Sequence of chain 1.B:
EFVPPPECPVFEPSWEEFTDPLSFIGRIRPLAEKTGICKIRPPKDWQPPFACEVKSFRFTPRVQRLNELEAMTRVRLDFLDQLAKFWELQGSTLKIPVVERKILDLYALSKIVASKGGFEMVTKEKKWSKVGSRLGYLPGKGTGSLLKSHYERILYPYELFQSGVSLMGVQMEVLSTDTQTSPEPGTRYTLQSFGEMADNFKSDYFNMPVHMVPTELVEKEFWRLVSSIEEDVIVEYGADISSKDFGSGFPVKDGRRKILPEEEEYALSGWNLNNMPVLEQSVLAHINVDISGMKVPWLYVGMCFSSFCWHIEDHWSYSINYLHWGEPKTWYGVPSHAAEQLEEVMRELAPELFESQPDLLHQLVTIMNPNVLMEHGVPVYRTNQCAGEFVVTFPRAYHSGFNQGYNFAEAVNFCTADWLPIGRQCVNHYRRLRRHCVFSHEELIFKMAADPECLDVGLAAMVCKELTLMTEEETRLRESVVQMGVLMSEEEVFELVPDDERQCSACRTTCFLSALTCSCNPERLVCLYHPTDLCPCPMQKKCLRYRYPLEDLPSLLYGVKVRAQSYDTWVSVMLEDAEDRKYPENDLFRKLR

Binding-site contacts:
Ligand atom C14 contacts residue LYS491 of chain 1.B at 3.5 Å.
Ligand atom C15 contacts residue PHE470 of chain 1.B at 3.8 Å (hydrophobic).
Ligand atom C10 contacts residue HIS561 of chain 1.B at 3.5 Å.
Ligand atom C5 contacts residue TYR462 of chain 1.B at 3.7 Å (hydrophobic).
Ligand atom C10 contacts residue ASN483 of chain 1.B at 3.7 Å.
Ligand atom C3 contacts residue GLU475 of chain 1.B at 3.6 Å.
Ligand atom N12 contacts residue ASN483 of chain 1.B at 3.4 Å (h-bond).
Ligand atom C3 contacts residue ASN575 of chain 1.B at 3.4 Å.
Ligand atom C13 contacts residue ASN483 of chain 1.B at 3.3 Å.
Ligand atom C19 contacts residue PHE470 of chain 1.B at 3.4 Å (hydrophobic).
Ligand atom C1 contacts residue VAL574 of chain 1.B at 3.6 Å (hydrophobic).
Ligand atom O11 contacts residue HIS473 of chain 1.B at 2.8 Å.
Ligand atom C22 contacts residue ASN565 of chain 1.B at 3.2 Å.
Ligand atom N9 contacts residue GLU475 of chain 1.B at 2.7 Å (salt-bridge).
Ligand atom N7 contacts residue NI1 of chain 1.H at 1.9 Å (h-bond).
Ligand atom C6 contacts residue NI1 of chain 1.H at 2.2 Å.
Ligand atom C10 contacts residue HIS473 of chain 1.B at 3.4 Å.
Ligand atom O11 contacts residue HIS561 of chain 1.B at 2.5 Å (h-bond).
Ligand atom C17 contacts residue TRP493 of chain 1.B at 3.7 Å (hydrophobic).
Ligand atom C19 contacts residue LYS491 of chain 1.B at 3.6 Å.
Ligand atom N7 contacts residue GLU475 of chain 1.B at 2.4 Å (salt-bridge).
Ligand atom C5 contacts residue NI1 of chain 1.H at 3.5 Å.
Ligand atom C14 contacts residue ASN483 of chain 1.B at 3.7 Å.
Ligand atom N9 contacts residue NI1 of chain 1.H at 3.1 Å (h-bond).
Ligand atom C6 contacts residue HIS473 of chain 1.B at 3.6 Å.
Ligand atom C13 contacts residue TYR462 of chain 1.B at 3.7 Å (hydrophobic).
Ligand atom N7 contacts residue HIS473 of chain 1.B at 3.5 Å (h-bond).
Ligand atom C6 contacts residue GLU475 of chain 1.B at 3.6 Å.
Ligand atom C10 contacts residue NI1 of chain 1.H at 2.4 Å.
Ligand atom C4 contacts residue GLU475 of chain 1.B at 3.6 Å.
Ligand atom O20 contacts residue ASN565 of chain 1.B at 3.3 Å (h-bond).
Ligand atom C1 contacts residue ASN575 of chain 1.B at 3.0 Å.
Ligand atom O11 contacts residue NI1 of chain 1.H at 2.0 Å (h-bond).
Ligand atom C17 contacts residue PHE470 of chain 1.B at 3.4 Å (hydrophobic).
Ligand atom N7 contacts residue SER481 of chain 1.B at 3.4 Å (h-bond).
Ligand atom C15 contacts residue LYS491 of chain 1.B at 3.5 Å.
Ligand atom C2 contacts residue TYR462 of chain 1.B at 3.7 Å (hydrophobic).
Ligand atom N9 contacts residue SER481 of chain 1.B at 3.6 Å.
Ligand atom O20 contacts residue LYS491 of chain 1.B at 2.6 Å (salt-bridge).
Ligand atom N18 contacts residue PHE470 of chain 1.B at 3.3 Å.

A small-molecule ligand and the protein it binds are described below.
Small molecule (SMILES): CC(C)c1cc(C(=O)N2CC[C@@H](NC(=O)C3CC3)C2)[nH]n1